Sequence of chain 1.C:
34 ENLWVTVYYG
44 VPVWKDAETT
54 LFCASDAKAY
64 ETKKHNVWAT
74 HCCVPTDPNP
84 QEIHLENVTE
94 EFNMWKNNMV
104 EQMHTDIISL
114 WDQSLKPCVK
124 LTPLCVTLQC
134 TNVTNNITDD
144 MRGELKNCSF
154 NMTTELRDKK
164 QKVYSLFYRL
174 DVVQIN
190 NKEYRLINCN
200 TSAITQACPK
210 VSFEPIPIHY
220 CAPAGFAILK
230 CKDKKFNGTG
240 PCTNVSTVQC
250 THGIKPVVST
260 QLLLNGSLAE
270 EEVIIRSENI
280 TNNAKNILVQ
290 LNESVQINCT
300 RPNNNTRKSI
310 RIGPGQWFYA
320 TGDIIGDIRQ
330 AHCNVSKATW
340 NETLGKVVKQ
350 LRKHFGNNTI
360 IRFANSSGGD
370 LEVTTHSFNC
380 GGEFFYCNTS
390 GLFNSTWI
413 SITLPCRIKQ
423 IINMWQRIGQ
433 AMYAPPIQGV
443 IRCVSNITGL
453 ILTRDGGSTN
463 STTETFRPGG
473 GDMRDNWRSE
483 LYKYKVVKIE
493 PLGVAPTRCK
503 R

Binding-site contacts:
Ligand atom O7 contacts residue GLN132 of chain 1.C at 4.1 Å.
Ligand atom C8 contacts residue ASN154 of chain 1.C at 4.0 Å.
Ligand atom C7 contacts residue ASN154 of chain 1.C at 3.7 Å.
Ligand atom C2 contacts residue ASN154 of chain 1.C at 2.5 Å.
Ligand atom N2 contacts residue ASN154 of chain 1.C at 3.0 Å (h-bond).
Ligand atom C1 contacts residue ASN154 of chain 1.C at 1.5 Å.
Ligand atom C3 contacts residue ASN154 of chain 1.C at 3.9 Å.
Ligand atom O5 contacts residue ASN154 of chain 1.C at 2.4 Å (h-bond).
Ligand atom C4 contacts residue ASN154 of chain 1.C at 4.3 Å.
Ligand atom C8 contacts residue SER152 of chain 1.C at 3.6 Å.
Ligand atom O7 contacts residue THR130 of chain 1.C at 4.4 Å.
Ligand atom C5 contacts residue ASN154 of chain 1.C at 3.8 Å.
Ligand atom C7 contacts residue GLN132 of chain 1.C at 4.2 Å.
Ligand atom C8 contacts residue GLN132 of chain 1.C at 3.7 Å.
Ligand atom C8 contacts residue PHE153 of chain 1.C at 3.6 Å (hydrophobic).
Ligand atom C8 contacts residue LYS165 of chain 1.C at 4.2 Å.
Ligand atom O7 contacts residue ASN154 of chain 1.C at 4.1 Å.

A protein and the small-molecule ligand that binds it are described below.
Small molecule (SMILES): CC(=O)N[C@H]1[C@H](O[C@H]2[C@H](O)[C@@H](NC(C)=O)CO[C@@H]2CO)O[C@H](CO)[C@@H](O)[C@@H]1O